Binding-site contacts:
Ligand atom C7 contacts residue ASN138 of chain 2.A at 3.2 Å.
Ligand atom O5 contacts residue ASN138 of chain 2.A at 2.4 Å (h-bond).
Ligand atom C5 contacts residue ASN138 of chain 2.A at 3.6 Å.
Ligand atom O7 contacts residue ASN138 of chain 2.A at 3.0 Å (h-bond).
Ligand atom C4 contacts residue ASN138 of chain 2.A at 4.2 Å.
Ligand atom O6 contacts residue ASN138 of chain 2.A at 4.5 Å.
Ligand atom C8 contacts residue ASN138 of chain 2.A at 4.4 Å.
Ligand atom C8 contacts residue GLN137 of chain 2.A at 4.2 Å.
Ligand atom C1 contacts residue ASN138 of chain 2.A at 1.4 Å.
Ligand atom N2 contacts residue ASN138 of chain 2.A at 2.8 Å (h-bond).
Ligand atom C2 contacts residue ASN138 of chain 2.A at 2.4 Å.
Ligand atom C7 contacts residue GLN137 of chain 2.A at 4.5 Å.
Ligand atom N2 contacts residue GLN137 of chain 2.A at 4.0 Å.
Ligand atom C3 contacts residue ASN138 of chain 2.A at 3.8 Å.

Sequence of chain 2.A:
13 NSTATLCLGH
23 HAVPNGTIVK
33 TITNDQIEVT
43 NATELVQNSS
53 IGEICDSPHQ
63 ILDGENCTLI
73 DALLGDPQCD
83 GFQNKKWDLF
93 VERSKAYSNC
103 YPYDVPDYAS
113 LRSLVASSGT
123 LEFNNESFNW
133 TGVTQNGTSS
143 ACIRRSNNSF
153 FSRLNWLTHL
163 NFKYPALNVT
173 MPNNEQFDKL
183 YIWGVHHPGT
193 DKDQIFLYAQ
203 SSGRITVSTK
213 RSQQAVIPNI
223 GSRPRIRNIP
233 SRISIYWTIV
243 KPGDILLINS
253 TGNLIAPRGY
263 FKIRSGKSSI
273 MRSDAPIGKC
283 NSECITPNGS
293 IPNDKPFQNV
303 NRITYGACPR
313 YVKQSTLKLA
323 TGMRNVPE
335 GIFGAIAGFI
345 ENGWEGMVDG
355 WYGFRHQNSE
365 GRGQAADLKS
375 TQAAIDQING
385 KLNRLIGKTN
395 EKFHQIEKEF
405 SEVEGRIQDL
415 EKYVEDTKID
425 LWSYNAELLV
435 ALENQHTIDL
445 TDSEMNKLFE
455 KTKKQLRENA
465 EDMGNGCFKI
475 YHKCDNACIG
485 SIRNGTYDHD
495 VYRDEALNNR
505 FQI

This small molecule binds to this protein.
Small molecule (SMILES): CC(=O)N[C@@H]1[C@@H](O)[C@H](O)[C@@H](CO)O[C@H]1O